Sequence of chain 1.B:
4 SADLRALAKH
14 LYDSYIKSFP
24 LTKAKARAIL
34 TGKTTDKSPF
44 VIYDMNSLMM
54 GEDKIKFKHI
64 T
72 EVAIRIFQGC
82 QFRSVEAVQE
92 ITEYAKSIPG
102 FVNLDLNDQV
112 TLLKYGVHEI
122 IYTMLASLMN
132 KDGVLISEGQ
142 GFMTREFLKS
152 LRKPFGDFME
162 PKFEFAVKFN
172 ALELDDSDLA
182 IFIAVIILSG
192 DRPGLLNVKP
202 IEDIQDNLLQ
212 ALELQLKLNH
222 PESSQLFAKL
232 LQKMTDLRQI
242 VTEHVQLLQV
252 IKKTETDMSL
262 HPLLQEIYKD

The small molecule below binds the protein below.
Small molecule (SMILES): Cc1c(C)n(Cc2ccc(Cl)c(O[C@H](C)C(=O)O)c2)c2ccc(C(=O)N[C@H](C)c3ccc(C(C)(C)C)cc3)cc12

Binding-site contacts:
Ligand atom C1 contacts residue TYR123 of chain 1.B at 3.3 Å (hydrophobic).
Ligand atom O2 contacts residue GLY80 of chain 1.B at 3.6 Å.
Ligand atom C5 contacts residue CYS81 of chain 1.B at 3.5 Å (hydrophobic).
Ligand atom C10 contacts residue CYS81 of chain 1.B at 3.7 Å (hydrophobic).
Ligand atom O3 contacts residue ILE137 of chain 1.B at 3.8 Å.
Ligand atom C32 contacts residue LYS270 of chain 1.B at 3.5 Å.
Ligand atom C23 contacts residue ILE122 of chain 1.B at 3.8 Å (hydrophobic).
Ligand atom C26 contacts residue SER85 of chain 1.B at 3.8 Å.
Ligand atom C2 contacts residue TYR123 of chain 1.B at 3.8 Å (hydrophobic).
Ligand atom N1 contacts residue SER85 of chain 1.B at 3.0 Å (h-bond).
Ligand atom C6 contacts residue MET160 of chain 1.B at 3.7 Å (hydrophobic).
Ligand atom O1 contacts residue TYR123 of chain 1.B at 3.5 Å.
Ligand atom C29 contacts residue HIS245 of chain 1.B at 3.5 Å.
Ligand atom C15 contacts residue HIS62 of chain 1.B at 3.0 Å.
Ligand atom C31 contacts residue TYR269 of chain 1.B at 3.5 Å (hydrophobic).
Ligand atom C18 contacts residue LEU126 of chain 1.B at 3.4 Å (hydrophobic).
Ligand atom C23 contacts residue SER85 of chain 1.B at 3.5 Å.
Ligand atom C31 contacts residue GLN82 of chain 1.B at 3.5 Å.
Ligand atom C6 contacts residue CYS81 of chain 1.B at 3.2 Å (hydrophobic).
Ligand atom O1 contacts residue LYS163 of chain 1.B at 3.5 Å.
Ligand atom C30 contacts residue LYS270 of chain 1.B at 3.8 Å.
Ligand atom O1 contacts residue PHE159 of chain 1.B at 3.8 Å.
Ligand atom O4 contacts residue ARG84 of chain 1.B at 2.8 Å (salt-bridge).
Ligand atom C32 contacts residue ASP271 of chain 1.B at 3.1 Å.
Ligand atom C16 contacts residue ARG84 of chain 1.B at 3.1 Å.
Ligand atom C25 contacts residue SER85 of chain 1.B at 3.5 Å.
Ligand atom C7 contacts residue LEU126 of chain 1.B at 3.6 Å (hydrophobic).
Ligand atom C16 contacts residue SER138 of chain 1.B at 3.2 Å.
Ligand atom C24 contacts residue SER85 of chain 1.B at 3.7 Å.
Ligand atom C22 contacts residue LEU126 of chain 1.B at 3.6 Å (hydrophobic).
Ligand atom C5 contacts residue MET160 of chain 1.B at 3.8 Å (hydrophobic).
Ligand atom C33 contacts residue LYS270 of chain 1.B at 3.5 Å.
Ligand atom C20 contacts residue LEU126 of chain 1.B at 3.5 Å (hydrophobic).
Ligand atom C11 contacts residue ILE77 of chain 1.B at 3.8 Å (hydrophobic).
Ligand atom C1 contacts residue ILE122 of chain 1.B at 3.8 Å (hydrophobic).
Ligand atom N2 contacts residue LEU126 of chain 1.B at 3.5 Å.
Ligand atom O3 contacts residue SER138 of chain 1.B at 3.3 Å (h-bond).
Ligand atom O4 contacts residue SER138 of chain 1.B at 3.1 Å (h-bond).
Ligand atom C31 contacts residue LYS270 of chain 1.B at 3.7 Å.
Ligand atom O3 contacts residue ARG84 of chain 1.B at 3.4 Å (salt-bridge).